This protein binds this small molecule.
Small molecule (SMILES): CN(C)CCn1nc(-c2ccccn2)cc1NC(=O)c1nc(C2CC2)ccc1Nc1cncnc1

Binding-site contacts:
Ligand atom C25 contacts residue THR239 of chain 1.C at 3.5 Å.
Ligand atom C4 contacts residue TYR247 of chain 1.C at 3.4 Å (hydrophobic).
Ligand atom C2 contacts residue PHE283 of chain 1.C at 3.7 Å (hydrophobic).
Ligand atom C1 contacts residue MET267 of chain 1.C at 3.3 Å (hydrophobic).
Ligand atom C30 contacts residue GLY279 of chain 1.C at 3.7 Å.
Ligand atom C30 contacts residue GLU275 of chain 1.C at 3.6 Å.
Ligand atom C16 contacts residue PHE283 of chain 1.C at 3.4 Å (hydrophobic).
Ligand atom C34 contacts residue MET267 of chain 1.C at 3.7 Å (hydrophobic).
Ligand atom N19 contacts residue GLY279 of chain 1.C at 3.7 Å.
Ligand atom N9 contacts residue PHE283 of chain 1.C at 3.4 Å.
Ligand atom C30 contacts residue TYR247 of chain 1.C at 3.2 Å (hydrophobic).
Ligand atom C25 contacts residue ALA243 of chain 1.C at 3.7 Å (hydrophobic).
Ligand atom C17 contacts residue TYR247 of chain 1.C at 3.5 Å (hydrophobic).
Ligand atom N3 contacts residue MET267 of chain 1.C at 3.5 Å (h-bond).
Ligand atom C32 contacts residue LEU189 of chain 1.C at 3.4 Å (hydrophobic).
Ligand atom C35 contacts residue GLY279 of chain 1.C at 3.7 Å.
Ligand atom C30 contacts residue MET267 of chain 1.C at 3.6 Å (hydrophobic).
Ligand atom C34 contacts residue GLY279 of chain 1.C at 3.8 Å.
Ligand atom N5 contacts residue MET267 of chain 1.C at 3.5 Å (h-bond).
Ligand atom C31 contacts residue GLY279 of chain 1.C at 3.6 Å.
Ligand atom C4 contacts residue MET267 of chain 1.C at 3.3 Å (hydrophobic).
Ligand atom C28 contacts residue GLN280 of chain 1.C at 3.2 Å.
Ligand atom N19 contacts residue TYR247 of chain 1.C at 2.5 Å (h-bond).
Ligand atom N19 contacts residue MET267 of chain 1.C at 3.7 Å.
Ligand atom N7 contacts residue PHE283 of chain 1.C at 3.8 Å.
Ligand atom C6 contacts residue GLY279 of chain 1.C at 3.7 Å.
Ligand atom C25 contacts residue SER231 of chain 1.C at 3.7 Å.
Ligand atom C26 contacts residue MET267 of chain 1.C at 3.7 Å (hydrophobic).
Ligand atom C4 contacts residue GLN280 of chain 1.C at 3.7 Å.
Ligand atom N20 contacts residue THR239 of chain 1.C at 3.5 Å (h-bond).
Ligand atom N21 contacts residue SER231 of chain 1.C at 3.5 Å.
Ligand atom C8 contacts residue PHE283 of chain 1.C at 3.7 Å (hydrophobic).
Ligand atom C31 contacts residue MET267 of chain 1.C at 3.6 Å (hydrophobic).
Ligand atom C34 contacts residue GLU275 of chain 1.C at 3.3 Å.
Ligand atom N5 contacts residue PHE283 of chain 1.C at 3.7 Å.
Ligand atom C17 contacts residue MET267 of chain 1.C at 3.5 Å (hydrophobic).
Ligand atom O18 contacts residue GLN280 of chain 1.C at 2.6 Å (h-bond).
Ligand atom C6 contacts residue MET267 of chain 1.C at 3.4 Å (hydrophobic).
Ligand atom C32 contacts residue PHE283 of chain 1.C at 3.4 Å (hydrophobic).
Ligand atom C17 contacts residue GLY279 of chain 1.C at 3.6 Å.

Sequence of chain 1.C:
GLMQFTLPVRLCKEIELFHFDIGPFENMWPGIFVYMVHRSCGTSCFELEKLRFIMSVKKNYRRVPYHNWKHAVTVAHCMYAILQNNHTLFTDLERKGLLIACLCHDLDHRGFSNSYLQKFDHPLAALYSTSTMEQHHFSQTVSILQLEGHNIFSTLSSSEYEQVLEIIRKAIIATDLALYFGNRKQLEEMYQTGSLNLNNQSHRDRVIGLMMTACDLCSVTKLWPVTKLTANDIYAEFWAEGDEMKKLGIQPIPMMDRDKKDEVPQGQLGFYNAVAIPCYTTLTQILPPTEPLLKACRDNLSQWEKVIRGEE